Sequence of chain 1.OA:
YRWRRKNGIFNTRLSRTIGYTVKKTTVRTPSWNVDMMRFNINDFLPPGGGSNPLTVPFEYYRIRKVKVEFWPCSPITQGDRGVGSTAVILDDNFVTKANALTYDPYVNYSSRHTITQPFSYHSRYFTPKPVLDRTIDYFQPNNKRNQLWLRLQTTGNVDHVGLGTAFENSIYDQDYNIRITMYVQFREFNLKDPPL

Sequence of chain 1.PA:
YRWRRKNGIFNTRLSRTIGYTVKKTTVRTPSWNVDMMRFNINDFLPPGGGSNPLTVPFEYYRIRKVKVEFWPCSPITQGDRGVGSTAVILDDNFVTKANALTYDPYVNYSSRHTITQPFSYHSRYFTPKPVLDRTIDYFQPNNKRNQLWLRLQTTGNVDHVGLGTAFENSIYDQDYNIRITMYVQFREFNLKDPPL

A protein and the small-molecule ligand that binds it are described below.
Small molecule (SMILES): Nc1ccn([C@H]2C[C@H](O[P](=O)(O)OC[C@H]3O[C@@H](n4ccc(N)nc4=O)C[C@@H]3O[P](=O)(O)OC[C@H]3O[C@@H](n4cnc5c(=O)[nH]c(N)nc54)C[C@@H]3O[P](=O)(O)OC[C@H]3O[C@@H](n4cnc5c(=O)[nH]c(N)nc54)C[C@@H]3O)[C@@H](COP(=O)=O)O2)c(=O)n1

Binding-site contacts:
Ligand atom O3' contacts residue ARG13 of chain 1.PA at 4.0 Å.
Ligand atom C5 contacts residue LYS67 of chain 1.PA at 4.0 Å.
Ligand atom OP1 contacts residue THR114 of chain 1.OA at 3.5 Å (h-bond).
Ligand atom C3' contacts residue ARG13 of chain 1.PA at 4.1 Å.
Ligand atom O6 contacts residue TYR125 of chain 1.PA at 4.2 Å.
Ligand atom C6 contacts residue LYS67 of chain 1.PA at 3.8 Å.
Ligand atom OP1 contacts residue LYS6 of chain 1.C at 3.9 Å.
Ligand atom C2' contacts residue TYR183 of chain 1.PA at 3.9 Å (hydrophobic).
Ligand atom C3' contacts residue TYR183 of chain 1.PA at 3.7 Å (hydrophobic).
Ligand atom N3 contacts residue TYR125 of chain 1.PA at 3.8 Å.
Ligand atom OP2 contacts residue ARG13 of chain 1.PA at 2.2 Å (salt-bridge).
Ligand atom C5 contacts residue TYR125 of chain 1.PA at 4.0 Å (hydrophobic).
Ligand atom OP1 contacts residue TRP71 of chain 1.PA at 3.4 Å.
Ligand atom N7 contacts residue LYS67 of chain 1.PA at 3.0 Å (salt-bridge).
Ligand atom C2 contacts residue TYR125 of chain 1.PA at 3.7 Å (hydrophobic).
Ligand atom C4' contacts residue ASN11 of chain 1.PA at 4.2 Å.
Ligand atom C8 contacts residue TYR183 of chain 1.PA at 3.7 Å (hydrophobic).
Ligand atom OP1 contacts residue ARG13 of chain 1.PA at 3.9 Å.
Ligand atom OP2 contacts residue TYR121 of chain 1.PA at 3.1 Å.
Ligand atom O6 contacts residue SER123 of chain 1.PA at 3.9 Å.
Ligand atom P contacts residue ARG112 of chain 1.OA at 4.0 Å.
Ligand atom C5' contacts residue TRP71 of chain 1.PA at 3.7 Å (hydrophobic).
Ligand atom OP2 contacts residue ARG112 of chain 1.OA at 2.6 Å (salt-bridge).
Ligand atom OP2 contacts residue THR114 of chain 1.OA at 2.4 Å (h-bond).
Ligand atom P contacts residue ARG13 of chain 1.PA at 3.4 Å.
Ligand atom O3' contacts residue ASN11 of chain 1.PA at 3.5 Å (h-bond).
Ligand atom C2' contacts residue LYS67 of chain 1.PA at 3.7 Å.
Ligand atom OP2 contacts residue TYR183 of chain 1.PA at 3.2 Å.
Ligand atom C4 contacts residue TYR125 of chain 1.PA at 4.0 Å (hydrophobic).
Ligand atom P contacts residue TYR121 of chain 1.PA at 4.2 Å.
Ligand atom O3' contacts residue THR114 of chain 1.OA at 3.7 Å.
Ligand atom N1 contacts residue TYR125 of chain 1.PA at 4.0 Å.
Ligand atom O6 contacts residue LYS67 of chain 1.PA at 4.1 Å.
Ligand atom C2' contacts residue TYR125 of chain 1.PA at 3.8 Å (hydrophobic).
Ligand atom C8 contacts residue LYS67 of chain 1.PA at 3.3 Å.
Ligand atom N2 contacts residue TYR125 of chain 1.PA at 3.8 Å.
Ligand atom P contacts residue THR114 of chain 1.OA at 3.3 Å.
Ligand atom N9 contacts residue TYR125 of chain 1.PA at 4.0 Å.
Ligand atom O5' contacts residue TYR183 of chain 1.PA at 4.0 Å.
Ligand atom C6 contacts residue TYR125 of chain 1.PA at 4.0 Å (hydrophobic).

Sequence of chain 1.C:
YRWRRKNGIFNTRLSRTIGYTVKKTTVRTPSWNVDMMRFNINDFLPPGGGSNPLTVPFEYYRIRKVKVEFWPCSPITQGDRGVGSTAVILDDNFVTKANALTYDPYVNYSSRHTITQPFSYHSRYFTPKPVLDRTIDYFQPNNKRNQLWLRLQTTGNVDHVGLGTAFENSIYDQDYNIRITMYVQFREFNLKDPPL